This protein binds this small molecule.
Small molecule (SMILES): Cc1cc(CCCCCCCOc2ccc(C3=NCCO3)cc2)on1

Sequence of chain 1.D:
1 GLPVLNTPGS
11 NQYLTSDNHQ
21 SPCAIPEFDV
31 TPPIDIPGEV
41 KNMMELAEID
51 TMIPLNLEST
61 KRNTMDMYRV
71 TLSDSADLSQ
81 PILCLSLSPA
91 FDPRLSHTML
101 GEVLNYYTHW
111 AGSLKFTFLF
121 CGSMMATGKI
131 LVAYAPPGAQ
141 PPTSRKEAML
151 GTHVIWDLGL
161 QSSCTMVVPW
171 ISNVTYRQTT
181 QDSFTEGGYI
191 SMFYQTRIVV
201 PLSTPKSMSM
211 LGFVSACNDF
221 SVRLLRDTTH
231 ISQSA

Binding-site contacts:
Ligand atom C6B contacts residue PHE133 of chain 1.B at 3.5 Å (hydrophobic).
Ligand atom C3B contacts residue TYR158 of chain 1.B at 3.4 Å (hydrophobic).
Ligand atom C31 contacts residue TYR111 of chain 1.B at 3.7 Å (hydrophobic).
Ligand atom C5B contacts residue LEU240 of chain 1.B at 3.5 Å (hydrophobic).
Ligand atom C5B contacts residue ILE193 of chain 1.B at 3.9 Å (hydrophobic).
Ligand atom C3 contacts residue PHE237 of chain 1.B at 3.7 Å (hydrophobic).
Ligand atom C6C contacts residue VAL198 of chain 1.B at 3.9 Å (hydrophobic).
Ligand atom O1 contacts residue TYR204 of chain 1.B at 3.6 Å.
Ligand atom O1A contacts residue PHE135 of chain 1.B at 3.8 Å.
Ligand atom N3A contacts residue ALA24 of chain 1.D at 3.9 Å.
Ligand atom C4A contacts residue PRO180 of chain 1.B at 3.3 Å (hydrophobic).
Ligand atom C4 contacts residue PHE237 of chain 1.B at 3.1 Å (hydrophobic).
Ligand atom O1 contacts residue TYR111 of chain 1.B at 3.5 Å.
Ligand atom N3A contacts residue TYR158 of chain 1.B at 3.7 Å.
Ligand atom C2C contacts residue PHE237 of chain 1.B at 3.8 Å (hydrophobic).
Ligand atom C7C contacts residue TYR158 of chain 1.B at 3.8 Å (hydrophobic).
Ligand atom O1B contacts residue PHE133 of chain 1.B at 3.9 Å.
Ligand atom C4A contacts residue SER181 of chain 1.B at 3.8 Å.
Ligand atom C5C contacts residue VAL195 of chain 1.B at 3.8 Å (hydrophobic).
Ligand atom C4 contacts residue TYR111 of chain 1.B at 3.6 Å (hydrophobic).
Ligand atom C31 contacts residue PHE237 of chain 1.B at 3.8 Å (hydrophobic).
Ligand atom C4B contacts residue TYR158 of chain 1.B at 3.8 Å (hydrophobic).
Ligand atom C2B contacts residue VAL195 of chain 1.B at 3.9 Å (hydrophobic).
Ligand atom C2A contacts residue ILE193 of chain 1.B at 3.9 Å (hydrophobic).
Ligand atom C5 contacts residue TYR111 of chain 1.B at 3.8 Å (hydrophobic).
Ligand atom C2A contacts residue TYR158 of chain 1.B at 3.9 Å (hydrophobic).
Ligand atom C3 contacts residue TYR111 of chain 1.B at 3.2 Å (hydrophobic).
Ligand atom C4A contacts residue ILE182 of chain 1.B at 3.9 Å (hydrophobic).
Ligand atom C2B contacts residue TYR158 of chain 1.B at 3.5 Å (hydrophobic).
Ligand atom C4B contacts residue ILE193 of chain 1.B at 3.8 Å (hydrophobic).
Ligand atom C5A contacts residue ILE156 of chain 1.B at 3.2 Å (hydrophobic).
Ligand atom N2 contacts residue TYR111 of chain 1.B at 3.1 Å.
Ligand atom N3A contacts residue PRO180 of chain 1.B at 3.7 Å.
Ligand atom C6C contacts residue PHE237 of chain 1.B at 3.9 Å (hydrophobic).
Ligand atom C4C contacts residue PHE237 of chain 1.B at 3.6 Å (hydrophobic).
Ligand atom N2 contacts residue TYR204 of chain 1.B at 3.8 Å.
Ligand atom O1B contacts residue ILE109 of chain 1.B at 3.8 Å.
Ligand atom C5A contacts residue ILE182 of chain 1.B at 3.5 Å (hydrophobic).
Ligand atom C4C contacts residue VAL198 of chain 1.B at 3.8 Å (hydrophobic).
Ligand atom O1 contacts residue PHE129 of chain 1.B at 3.8 Å.

Sequence of chain 1.B:
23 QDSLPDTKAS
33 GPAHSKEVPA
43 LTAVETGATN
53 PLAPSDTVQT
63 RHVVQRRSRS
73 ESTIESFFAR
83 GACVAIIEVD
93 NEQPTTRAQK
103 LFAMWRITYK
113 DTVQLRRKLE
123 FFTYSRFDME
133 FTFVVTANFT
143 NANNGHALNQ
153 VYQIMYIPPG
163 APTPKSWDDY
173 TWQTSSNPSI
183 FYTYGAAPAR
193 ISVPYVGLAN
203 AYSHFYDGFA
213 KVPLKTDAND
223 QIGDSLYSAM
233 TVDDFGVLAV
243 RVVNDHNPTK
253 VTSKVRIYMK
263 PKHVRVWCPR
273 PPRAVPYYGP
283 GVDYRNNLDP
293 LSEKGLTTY